Sequence of chain 1.A:
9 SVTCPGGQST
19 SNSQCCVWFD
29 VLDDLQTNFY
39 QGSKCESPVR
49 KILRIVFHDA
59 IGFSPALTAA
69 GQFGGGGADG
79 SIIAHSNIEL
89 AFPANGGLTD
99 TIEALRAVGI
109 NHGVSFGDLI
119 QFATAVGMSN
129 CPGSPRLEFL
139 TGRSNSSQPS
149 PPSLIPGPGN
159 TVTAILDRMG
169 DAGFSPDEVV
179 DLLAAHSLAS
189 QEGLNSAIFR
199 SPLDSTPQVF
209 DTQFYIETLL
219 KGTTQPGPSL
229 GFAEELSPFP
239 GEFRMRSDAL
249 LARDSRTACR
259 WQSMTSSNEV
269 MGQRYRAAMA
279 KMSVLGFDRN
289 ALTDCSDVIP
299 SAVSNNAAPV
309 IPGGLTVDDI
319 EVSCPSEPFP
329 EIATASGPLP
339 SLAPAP

This protein binds this small molecule.
Small molecule (SMILES): OC[C@H]1O[C@H](O)[C@@H](O)[C@@H](O)[C@@H]1O

Binding-site contacts:
Ligand atom C4 contacts residue SER339 of chain 1.A at 3.5 Å.
Ligand atom O4 contacts residue PRO342 of chain 1.A at 3.7 Å.
Ligand atom C6 contacts residue ALA341 of chain 1.A at 4.2 Å (hydrophobic).
Ligand atom C2 contacts residue PRO238 of chain 1.A at 4.1 Å (hydrophobic).
Ligand atom O6 contacts residue ALA341 of chain 1.A at 4.4 Å.
Ligand atom C3 contacts residue SER339 of chain 1.A at 2.9 Å.
Ligand atom O5 contacts residue SER339 of chain 1.A at 2.3 Å (h-bond).
Ligand atom C5 contacts residue SER339 of chain 1.A at 2.9 Å.
Ligand atom C1 contacts residue SER339 of chain 1.A at 1.5 Å.
Ligand atom O6 contacts residue SER339 of chain 1.A at 4.4 Å.
Ligand atom C3 contacts residue PRO238 of chain 1.A at 4.5 Å (hydrophobic).
Ligand atom C6 contacts residue SER339 of chain 1.A at 4.3 Å.
Ligand atom C3 contacts residue LEU340 of chain 1.A at 3.7 Å (hydrophobic).
Ligand atom C6 contacts residue LEU340 of chain 1.A at 4.2 Å (hydrophobic).
Ligand atom O4 contacts residue SER339 of chain 1.A at 4.4 Å.
Ligand atom C5 contacts residue ALA341 of chain 1.A at 4.3 Å (hydrophobic).
Ligand atom O3 contacts residue LEU340 of chain 1.A at 4.4 Å.
Ligand atom C2 contacts residue SER339 of chain 1.A at 2.4 Å.
Ligand atom O4 contacts residue LEU340 of chain 1.A at 2.6 Å (h-bond).
Ligand atom C5 contacts residue LEU340 of chain 1.A at 3.4 Å (hydrophobic).
Ligand atom C4 contacts residue LEU340 of chain 1.A at 3.4 Å (hydrophobic).
Ligand atom O3 contacts residue GLY239 of chain 1.A at 4.0 Å.
Ligand atom O4 contacts residue ALA341 of chain 1.A at 3.8 Å.
Ligand atom C1 contacts residue PRO238 of chain 1.A at 4.3 Å (hydrophobic).
Ligand atom O3 contacts residue SER339 of chain 1.A at 4.2 Å.
Ligand atom C3 contacts residue GLY239 of chain 1.A at 3.9 Å.
Ligand atom O2 contacts residue SER339 of chain 1.A at 3.7 Å.